Binding-site contacts:
Ligand atom CAK contacts residue ALA353 of chain 1.A at 3.7 Å (hydrophobic).
Ligand atom CBF contacts residue GLY351 of chain 1.A at 3.5 Å.
Ligand atom CAM contacts residue ALA353 of chain 1.A at 3.6 Å (hydrophobic).
Ligand atom CAA contacts residue LEU321 of chain 5.A at 3.3 Å (hydrophobic).
Ligand atom OAI contacts residue HIS278 of chain 1.A at 3.2 Å (h-bond).
Ligand atom CAB contacts residue HIS278 of chain 1.A at 3.5 Å.
Ligand atom CAK contacts residue SER350 of chain 1.A at 3.4 Å.
Ligand atom CAB contacts residue ILE275 of chain 1.A at 4.0 Å (hydrophobic).
Ligand atom CA contacts residue TYR320 of chain 5.A at 3.4 Å (hydrophobic).
Ligand atom OAG contacts residue LEU308 of chain 1.A at 3.0 Å (h-bond).
Ligand atom NAT contacts residue HIS278 of chain 1.A at 3.9 Å.
Ligand atom CAX contacts residue ZN1 of chain 1.D at 2.9 Å.
Ligand atom OAF contacts residue ASP355 of chain 1.A at 3.0 Å (salt-bridge).
Ligand atom CAK contacts residue LEU370 of chain 5.A at 4.0 Å (hydrophobic).
Ligand atom CBG contacts residue LYS306 of chain 1.A at 3.5 Å.
Ligand atom CA contacts residue LEU308 of chain 1.A at 4.0 Å (hydrophobic).
Ligand atom OAI contacts residue GLU279 of chain 1.A at 2.5 Å (salt-bridge).
Ligand atom CB contacts residue LEU308 of chain 1.A at 3.8 Å (hydrophobic).
Ligand atom NAV contacts residue GLY351 of chain 1.A at 3.8 Å.
Ligand atom NAT contacts residue ZN1 of chain 1.D at 3.0 Å.
Ligand atom O contacts residue TYR320 of chain 5.A at 3.4 Å (h-bond).
Ligand atom N contacts residue LYS306 of chain 1.A at 3.7 Å.
Ligand atom CB contacts residue TYR320 of chain 5.A at 3.4 Å (hydrophobic).
Ligand atom OAF contacts residue ZN1 of chain 1.D at 2.1 Å.
Ligand atom CAX contacts residue GLU279 of chain 1.A at 4.0 Å.
Ligand atom OAI contacts residue HIS282 of chain 1.A at 3.0 Å (h-bond).
Ligand atom CAJ contacts residue ALA353 of chain 1.A at 3.4 Å (hydrophobic).
Ligand atom CAR contacts residue LYS306 of chain 1.A at 3.1 Å.
Ligand atom OAI contacts residue ZN1 of chain 1.D at 2.1 Å.
Ligand atom C contacts residue TYR320 of chain 5.A at 3.7 Å (hydrophobic).
Ligand atom NAT contacts residue GLU279 of chain 1.A at 2.9 Å (salt-bridge).
Ligand atom CAJ contacts residue LEU370 of chain 5.A at 4.0 Å (hydrophobic).
Ligand atom CAS contacts residue GLU279 of chain 1.A at 4.0 Å.
Ligand atom CAX contacts residue HIS278 of chain 1.A at 3.9 Å.
Ligand atom NAT contacts residue GLY309 of chain 1.A at 3.5 Å (h-bond).
Ligand atom OAG contacts residue ALA307 of chain 1.A at 3.7 Å.
Ligand atom CAA contacts residue LEU308 of chain 1.A at 3.7 Å (hydrophobic).
Ligand atom CAA contacts residue GLY351 of chain 1.A at 4.0 Å.
Ligand atom OAF contacts residue HIS278 of chain 1.A at 3.4 Å (h-bond).
Ligand atom CAN contacts residue SER350 of chain 1.A at 3.3 Å.

Sequence of chain 1.A:
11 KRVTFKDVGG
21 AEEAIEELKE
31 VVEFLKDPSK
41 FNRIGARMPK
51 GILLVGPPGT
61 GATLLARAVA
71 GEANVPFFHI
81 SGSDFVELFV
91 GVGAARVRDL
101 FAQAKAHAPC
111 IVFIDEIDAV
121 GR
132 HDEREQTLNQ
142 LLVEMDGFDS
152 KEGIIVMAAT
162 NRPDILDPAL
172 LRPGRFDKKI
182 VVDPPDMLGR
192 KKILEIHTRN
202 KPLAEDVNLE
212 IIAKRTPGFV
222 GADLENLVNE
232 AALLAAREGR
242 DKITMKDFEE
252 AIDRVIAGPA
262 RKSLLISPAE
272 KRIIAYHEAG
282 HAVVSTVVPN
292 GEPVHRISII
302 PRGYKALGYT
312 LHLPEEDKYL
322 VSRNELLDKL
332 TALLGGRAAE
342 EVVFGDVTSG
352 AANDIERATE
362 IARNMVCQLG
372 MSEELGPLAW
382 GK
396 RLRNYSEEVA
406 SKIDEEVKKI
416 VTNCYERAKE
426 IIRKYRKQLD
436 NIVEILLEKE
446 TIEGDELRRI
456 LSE

Sequence of chain 5.A:
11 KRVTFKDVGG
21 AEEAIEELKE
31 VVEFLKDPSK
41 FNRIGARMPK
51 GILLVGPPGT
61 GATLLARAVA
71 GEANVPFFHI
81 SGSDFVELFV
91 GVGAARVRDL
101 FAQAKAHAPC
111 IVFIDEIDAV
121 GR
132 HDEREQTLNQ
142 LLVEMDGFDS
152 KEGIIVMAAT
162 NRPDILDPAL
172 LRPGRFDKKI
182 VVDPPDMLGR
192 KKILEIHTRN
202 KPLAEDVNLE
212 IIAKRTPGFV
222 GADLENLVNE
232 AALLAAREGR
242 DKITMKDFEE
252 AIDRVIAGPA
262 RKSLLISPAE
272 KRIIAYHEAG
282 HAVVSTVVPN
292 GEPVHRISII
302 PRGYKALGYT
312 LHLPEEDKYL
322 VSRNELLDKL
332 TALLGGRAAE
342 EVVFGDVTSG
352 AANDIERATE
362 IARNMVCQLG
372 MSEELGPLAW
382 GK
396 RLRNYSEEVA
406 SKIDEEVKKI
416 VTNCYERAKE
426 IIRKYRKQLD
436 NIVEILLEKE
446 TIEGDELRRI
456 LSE

This small molecule binds to this protein.
Small molecule (SMILES): CC(C)C[C@H](CC(=O)NO)C(=O)N[C@@H](Cc1ccc2ccccc2c1)C(=O)N[C@@H](C)C(N)=O